Sequence of chain 1.B:
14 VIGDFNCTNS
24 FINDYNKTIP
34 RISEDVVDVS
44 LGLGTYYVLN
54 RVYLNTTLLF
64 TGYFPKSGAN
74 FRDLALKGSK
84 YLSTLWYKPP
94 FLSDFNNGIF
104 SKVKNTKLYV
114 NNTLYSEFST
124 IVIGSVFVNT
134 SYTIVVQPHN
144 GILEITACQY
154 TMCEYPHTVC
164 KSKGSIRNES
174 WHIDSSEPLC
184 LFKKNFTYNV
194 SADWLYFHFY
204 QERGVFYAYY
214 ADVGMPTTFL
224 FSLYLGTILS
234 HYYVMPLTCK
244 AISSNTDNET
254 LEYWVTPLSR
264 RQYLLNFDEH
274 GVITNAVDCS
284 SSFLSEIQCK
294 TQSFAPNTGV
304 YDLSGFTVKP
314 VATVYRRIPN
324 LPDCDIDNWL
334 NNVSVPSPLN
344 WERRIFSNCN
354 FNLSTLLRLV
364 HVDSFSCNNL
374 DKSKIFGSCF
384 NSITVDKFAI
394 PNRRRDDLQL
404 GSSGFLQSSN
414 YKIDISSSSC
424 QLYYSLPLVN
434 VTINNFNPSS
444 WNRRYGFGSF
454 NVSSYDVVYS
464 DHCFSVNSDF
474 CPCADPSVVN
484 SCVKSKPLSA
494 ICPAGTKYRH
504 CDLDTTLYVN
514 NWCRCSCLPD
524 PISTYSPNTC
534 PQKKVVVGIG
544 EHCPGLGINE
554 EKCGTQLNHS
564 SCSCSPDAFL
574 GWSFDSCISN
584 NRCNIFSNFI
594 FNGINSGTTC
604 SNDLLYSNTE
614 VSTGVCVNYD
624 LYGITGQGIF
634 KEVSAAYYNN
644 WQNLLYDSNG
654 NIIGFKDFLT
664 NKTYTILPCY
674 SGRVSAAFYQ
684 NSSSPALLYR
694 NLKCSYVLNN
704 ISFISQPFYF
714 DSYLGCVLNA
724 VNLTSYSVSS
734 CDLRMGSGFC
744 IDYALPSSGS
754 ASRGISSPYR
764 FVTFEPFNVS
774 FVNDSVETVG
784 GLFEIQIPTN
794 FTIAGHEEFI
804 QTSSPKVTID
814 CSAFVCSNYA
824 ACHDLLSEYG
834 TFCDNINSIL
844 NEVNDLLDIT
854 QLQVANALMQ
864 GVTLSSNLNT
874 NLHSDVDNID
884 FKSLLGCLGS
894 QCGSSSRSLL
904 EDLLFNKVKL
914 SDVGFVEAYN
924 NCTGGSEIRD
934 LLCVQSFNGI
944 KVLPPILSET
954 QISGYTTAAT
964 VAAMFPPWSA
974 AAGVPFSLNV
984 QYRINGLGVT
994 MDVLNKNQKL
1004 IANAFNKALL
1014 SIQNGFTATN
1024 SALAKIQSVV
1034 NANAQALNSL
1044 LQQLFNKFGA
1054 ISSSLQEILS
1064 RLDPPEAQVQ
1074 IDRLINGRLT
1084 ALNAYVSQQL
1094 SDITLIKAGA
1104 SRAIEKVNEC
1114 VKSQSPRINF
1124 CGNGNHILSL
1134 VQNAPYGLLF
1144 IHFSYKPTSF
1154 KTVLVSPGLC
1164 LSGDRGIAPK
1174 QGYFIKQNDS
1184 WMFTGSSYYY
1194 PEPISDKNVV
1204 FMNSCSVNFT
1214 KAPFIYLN

Binding-site contacts:
Ligand atom C1 contacts residue ASN684 of chain 1.B at 1.4 Å.
Ligand atom N2 contacts residue ASN684 of chain 1.B at 2.9 Å (h-bond).
Ligand atom C8 contacts residue ASN684 of chain 1.B at 3.4 Å.
Ligand atom C3 contacts residue ASN684 of chain 1.B at 3.8 Å.
Ligand atom C5 contacts residue ASN684 of chain 1.B at 3.7 Å.
Ligand atom C2 contacts residue ASN684 of chain 1.B at 2.5 Å.
Ligand atom O7 contacts residue ASN684 of chain 1.B at 2.9 Å (h-bond).
Ligand atom O5 contacts residue ASN684 of chain 1.B at 2.4 Å (h-bond).
Ligand atom C4 contacts residue ASN684 of chain 1.B at 4.3 Å.
Ligand atom C7 contacts residue ASN684 of chain 1.B at 3.2 Å.

A small-molecule ligand and the protein it binds are described below.
Small molecule (SMILES): CC(=O)N[C@@H]1[C@@H](O)[C@H](O)[C@@H](CO)O[C@H]1O